The small molecule below binds the protein below.
Small molecule (SMILES): Nc1ncnc2c1ncn2[C@@H]1O[C@H](CO[P](=O)(O)O[P](=O)(O)NP(=O)(O)O)[C@@H](O)[C@H]1O

Binding-site contacts:
Ligand atom PB contacts residue MG1 of chain 1.D at 3.2 Å.
Ligand atom O1G contacts residue GLU183 of chain 1.A at 3.3 Å (salt-bridge).
Ligand atom N6 contacts residue THR45 of chain 1.A at 3.4 Å.
Ligand atom O2B contacts residue THR71 of chain 1.A at 3.4 Å (h-bond).
Ligand atom C5' contacts residue ASP356 of chain 1.A at 3.6 Å.
Ligand atom O2G contacts residue LYS73 of chain 1.A at 2.7 Å (salt-bridge).
Ligand atom N3B contacts residue ARG384 of chain 1.A at 3.1 Å (salt-bridge).
Ligand atom O1B contacts residue LYS73 of chain 1.A at 3.5 Å.
Ligand atom O1A contacts residue LYS73 of chain 1.A at 3.5 Å (salt-bridge).
Ligand atom N3B contacts residue MG1 of chain 1.D at 3.5 Å.
Ligand atom C3' contacts residue ASP356 of chain 1.A at 3.4 Å.
Ligand atom C6 contacts residue THR45 of chain 1.A at 3.4 Å.
Ligand atom N6 contacts residue GLN48 of chain 1.A at 3.0 Å (h-bond).
Ligand atom O3A contacts residue GLY72 of chain 1.A at 3.3 Å (h-bond).
Ligand atom C6 contacts residue GLY43 of chain 1.A at 3.6 Å.
Ligand atom C4 contacts residue PHE41 of chain 1.A at 3.4 Å (hydrophobic).
Ligand atom C2 contacts residue PHE41 of chain 1.A at 3.3 Å (hydrophobic).
Ligand atom O1A contacts residue GLY72 of chain 1.A at 3.6 Å.
Ligand atom N1 contacts residue PHE41 of chain 1.A at 3.4 Å.
Ligand atom PG contacts residue MG1 of chain 1.D at 3.2 Å.
Ligand atom O3' contacts residue ASP356 of chain 1.A at 2.8 Å (salt-bridge).
Ligand atom O2A contacts residue ARG384 of chain 1.A at 3.1 Å (salt-bridge).
Ligand atom O2G contacts residue THR69 of chain 1.A at 3.5 Å.
Ligand atom N1 contacts residue GLY43 of chain 1.A at 3.6 Å.
Ligand atom O3A contacts residue ARG384 of chain 1.A at 3.5 Å (salt-bridge).
Ligand atom N3 contacts residue PHE41 of chain 1.A at 3.4 Å.
Ligand atom PB contacts residue LYS73 of chain 1.A at 3.5 Å.
Ligand atom O1G contacts residue MG1 of chain 1.D at 2.0 Å.
Ligand atom O2B contacts residue GLY72 of chain 1.A at 3.2 Å (h-bond).
Ligand atom N7 contacts residue GLN48 of chain 1.A at 2.9 Å (h-bond).
Ligand atom N3B contacts residue GLY70 of chain 1.A at 2.9 Å (h-bond).
Ligand atom N3B contacts residue LYS73 of chain 1.A at 3.6 Å (salt-bridge).
Ligand atom O1G contacts residue GLY354 of chain 1.A at 3.1 Å.
Ligand atom O3G contacts residue ARG384 of chain 1.A at 2.7 Å (salt-bridge).
Ligand atom O1A contacts residue THR74 of chain 1.A at 2.7 Å (h-bond).
Ligand atom N6 contacts residue GLY43 of chain 1.A at 2.8 Å (h-bond).
Ligand atom O2B contacts residue LYS73 of chain 1.A at 2.6 Å (salt-bridge).
Ligand atom O1B contacts residue MG1 of chain 1.D at 2.0 Å.
Ligand atom C6 contacts residue PHE41 of chain 1.A at 3.4 Å (hydrophobic).
Ligand atom O3G contacts residue ARG381 of chain 1.A at 2.8 Å (salt-bridge).

Sequence of chain 1.A:
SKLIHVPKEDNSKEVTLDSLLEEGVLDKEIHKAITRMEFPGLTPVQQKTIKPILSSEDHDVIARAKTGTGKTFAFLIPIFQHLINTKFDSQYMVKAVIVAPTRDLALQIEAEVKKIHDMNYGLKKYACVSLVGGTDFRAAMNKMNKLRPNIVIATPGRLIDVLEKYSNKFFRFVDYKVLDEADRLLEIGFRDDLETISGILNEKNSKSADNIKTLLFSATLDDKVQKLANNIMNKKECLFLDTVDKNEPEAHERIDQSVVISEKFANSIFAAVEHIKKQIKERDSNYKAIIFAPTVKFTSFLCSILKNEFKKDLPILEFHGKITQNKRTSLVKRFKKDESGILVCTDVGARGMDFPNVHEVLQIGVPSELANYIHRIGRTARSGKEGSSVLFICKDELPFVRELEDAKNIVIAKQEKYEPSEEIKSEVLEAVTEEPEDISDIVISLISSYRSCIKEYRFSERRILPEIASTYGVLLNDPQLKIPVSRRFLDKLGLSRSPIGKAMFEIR